Sequence of chain 1.B:
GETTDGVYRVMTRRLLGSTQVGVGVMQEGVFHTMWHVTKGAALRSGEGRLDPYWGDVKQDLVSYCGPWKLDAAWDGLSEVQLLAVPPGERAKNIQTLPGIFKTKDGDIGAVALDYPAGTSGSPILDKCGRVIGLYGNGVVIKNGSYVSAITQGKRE

This protein binds this small molecule.
Small molecule (SMILES): CS(=O)(=O)c1cccc2cccnc12

Binding-site contacts:
Ligand atom O contacts residue TRP60 of chain 1.B at 4.0 Å.
Ligand atom C6 contacts residue LYS45 of chain 1.B at 3.1 Å.
Ligand atom N contacts residue GLY46 of chain 1.B at 4.1 Å.
Ligand atom C6 contacts residue GLY46 of chain 1.B at 3.5 Å.
Ligand atom O contacts residue GLY61 of chain 1.B at 4.5 Å.
Ligand atom O contacts residue TYR59 of chain 1.B at 3.4 Å (h-bond).
Ligand atom C7 contacts residue LYS45 of chain 1.B at 3.4 Å.
Ligand atom C3 contacts residue GLY61 of chain 1.B at 3.8 Å.
Ligand atom N contacts residue PRO58 of chain 1.B at 3.8 Å.
Ligand atom O contacts residue PRO58 of chain 1.B at 4.2 Å.
Ligand atom C2 contacts residue GLY61 of chain 1.B at 3.9 Å.
Ligand atom C7 contacts residue GLY46 of chain 1.B at 3.4 Å.
Ligand atom C5 contacts residue GLY46 of chain 1.B at 4.2 Å.
Ligand atom C5 contacts residue LYS45 of chain 1.B at 4.4 Å.
Ligand atom C8 contacts residue PRO58 of chain 1.B at 4.0 Å (hydrophobic).
Ligand atom C contacts residue PRO58 of chain 1.B at 3.5 Å (hydrophobic).
Ligand atom C8 contacts residue GLY46 of chain 1.B at 3.3 Å.
Ligand atom C7 contacts residue DMS1 of chain 1.D at 3.4 Å.
Ligand atom C4 contacts residue TRP41 of chain 1.B at 4.3 Å (hydrophobic).
Ligand atom C8 contacts residue DMS1 of chain 1.D at 3.9 Å.